Sequence of chain 1.B:
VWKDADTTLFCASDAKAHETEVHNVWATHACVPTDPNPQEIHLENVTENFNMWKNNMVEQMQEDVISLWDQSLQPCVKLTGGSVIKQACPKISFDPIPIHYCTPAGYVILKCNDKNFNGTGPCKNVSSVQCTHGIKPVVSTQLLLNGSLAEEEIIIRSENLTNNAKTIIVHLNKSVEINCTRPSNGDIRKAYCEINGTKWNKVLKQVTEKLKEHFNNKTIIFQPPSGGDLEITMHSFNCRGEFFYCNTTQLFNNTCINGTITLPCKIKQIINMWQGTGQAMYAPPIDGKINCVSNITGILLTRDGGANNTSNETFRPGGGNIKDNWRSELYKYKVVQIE

Binding-site contacts:
Ligand atom C3 contacts residue ASN253 of chain 1.B at 3.7 Å.
Ligand atom C1 contacts residue THR255 of chain 1.B at 3.3 Å.
Ligand atom C3 contacts residue THR255 of chain 1.B at 4.4 Å.
Ligand atom C8 contacts residue ASN253 of chain 1.B at 4.5 Å.
Ligand atom O5 contacts residue ASN253 of chain 1.B at 2.4 Å (h-bond).
Ligand atom C8 contacts residue THR239 of chain 1.B at 3.6 Å.
Ligand atom C7 contacts residue ASN253 of chain 1.B at 3.3 Å.
Ligand atom C1 contacts residue ASN253 of chain 1.B at 1.4 Å.
Ligand atom C2 contacts residue ASN253 of chain 1.B at 2.3 Å.
Ligand atom O7 contacts residue ASN253 of chain 1.B at 3.5 Å (h-bond).
Ligand atom C2 contacts residue THR255 of chain 1.B at 4.3 Å.
Ligand atom N2 contacts residue ASN253 of chain 1.B at 2.8 Å (h-bond).
Ligand atom C4 contacts residue ASN253 of chain 1.B at 4.2 Å.
Ligand atom O5 contacts residue THR255 of chain 1.B at 3.6 Å.
Ligand atom C5 contacts residue ASN253 of chain 1.B at 3.6 Å.
Ligand atom C5 contacts residue THR255 of chain 1.B at 3.7 Å.
Ligand atom C8 contacts residue MET240 of chain 1.B at 3.8 Å (hydrophobic).

The small molecule below binds the protein below.
Small molecule (SMILES): CC(=O)N[C@@H]1[C@@H](O)[C@H](O)[C@@H](CO)O[C@H]1O